Binding-site contacts:
Ligand atom O4 contacts residue LEU151 of chain 44.Q at 3.7 Å.
Ligand atom O6 contacts residue LEU151 of chain 44.Q at 3.4 Å.
Ligand atom O5 contacts residue SER79 of chain 44.Q at 4.4 Å.
Ligand atom N2 contacts residue ASN87 of chain 44.Q at 2.9 Å (h-bond).
Ligand atom C5 contacts residue ASN87 of chain 44.Q at 3.7 Å.
Ligand atom C4 contacts residue ASN87 of chain 44.Q at 4.2 Å.
Ligand atom C7 contacts residue ASN87 of chain 44.Q at 3.6 Å.
Ligand atom O5 contacts residue ASN87 of chain 44.Q at 2.3 Å (h-bond).
Ligand atom O5 contacts residue SER89 of chain 44.Q at 4.1 Å.
Ligand atom O7 contacts residue ASP85 of chain 44.Q at 4.3 Å.
Ligand atom C5 contacts residue LEU151 of chain 44.Q at 4.1 Å (hydrophobic).
Ligand atom C5 contacts residue SER89 of chain 44.Q at 4.3 Å.
Ligand atom C2 contacts residue ASN87 of chain 44.Q at 2.4 Å.
Ligand atom C6 contacts residue LEU151 of chain 44.Q at 3.8 Å (hydrophobic).
Ligand atom C3 contacts residue ASN87 of chain 44.Q at 3.7 Å.
Ligand atom O7 contacts residue ASN87 of chain 44.Q at 3.9 Å.
Ligand atom C1 contacts residue SER89 of chain 44.Q at 4.5 Å.
Ligand atom C4 contacts residue LEU151 of chain 44.Q at 4.4 Å (hydrophobic).
Ligand atom C1 contacts residue ASN87 of chain 44.Q at 1.4 Å.

The small molecule below binds the protein below.
Small molecule (SMILES): CC(=O)N[C@@H]1[C@@H](O)[C@H](O)[C@@H](CO)O[C@H]1O

Sequence of chain 44.Q:
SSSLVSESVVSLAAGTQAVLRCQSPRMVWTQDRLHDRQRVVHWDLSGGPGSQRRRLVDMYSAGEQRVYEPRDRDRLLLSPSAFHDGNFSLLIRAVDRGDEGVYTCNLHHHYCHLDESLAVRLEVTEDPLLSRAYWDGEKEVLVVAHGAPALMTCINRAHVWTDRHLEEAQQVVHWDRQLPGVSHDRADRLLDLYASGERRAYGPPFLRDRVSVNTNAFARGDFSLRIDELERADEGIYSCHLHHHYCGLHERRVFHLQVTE